Sequence of chain 1.A:
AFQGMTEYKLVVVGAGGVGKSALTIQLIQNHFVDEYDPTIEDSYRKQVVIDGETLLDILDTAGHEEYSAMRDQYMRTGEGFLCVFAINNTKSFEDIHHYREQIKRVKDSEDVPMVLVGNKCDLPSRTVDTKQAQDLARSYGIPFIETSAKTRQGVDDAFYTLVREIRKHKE

A small-molecule ligand and the protein it binds are described below.
Small molecule (SMILES): COc1nc(-c2cccc3c2O[C@H](CNC(=O)C2CCOCC2)CO3)ccc1Nc1cccc(CN(C)C)c1

Binding-site contacts:
Ligand atom C29 contacts residue TYR44 of chain 1.A at 3.6 Å (hydrophobic).
Ligand atom C12 contacts residue THR78 of chain 1.A at 3.7 Å.
Ligand atom C8 contacts residue ASP58 of chain 1.A at 3.4 Å.
Ligand atom C29 contacts residue SER43 of chain 1.A at 3.6 Å.
Ligand atom C10 contacts residue VAL11 of chain 1.A at 3.5 Å (hydrophobic).
Ligand atom O13 contacts residue THR78 of chain 1.A at 3.5 Å.
Ligand atom C30 contacts residue ARG45 of chain 1.A at 4.0 Å.
Ligand atom C9 contacts residue LEU10 of chain 1.A at 3.5 Å (hydrophobic).
Ligand atom C8 contacts residue LEU60 of chain 1.A at 3.9 Å (hydrophobic).
Ligand atom C5 contacts residue ASP58 of chain 1.A at 3.8 Å.
Ligand atom C30 contacts residue SER43 of chain 1.A at 3.6 Å.
Ligand atom N24 contacts residue SER43 of chain 1.A at 4.0 Å.
Ligand atom C9 contacts residue VAL11 of chain 1.A at 3.6 Å (hydrophobic).
Ligand atom C6 contacts residue SER43 of chain 1.A at 3.8 Å.
Ligand atom C5 contacts residue ILE59 of chain 1.A at 4.0 Å (hydrophobic).
Ligand atom C10 contacts residue GLY79 of chain 1.A at 3.9 Å.
Ligand atom C8 contacts residue LEU10 of chain 1.A at 3.8 Å (hydrophobic).
Ligand atom C27 contacts residue ARG45 of chain 1.A at 3.7 Å.
Ligand atom C4 contacts residue ASP58 of chain 1.A at 3.5 Å.
Ligand atom C10 contacts residue THR78 of chain 1.A at 4.0 Å.
Ligand atom C26 contacts residue ARG45 of chain 1.A at 3.2 Å.
Ligand atom C35 contacts residue GLN74 of chain 1.A at 3.5 Å.
Ligand atom O13 contacts residue TYR75 of chain 1.A at 3.5 Å.
Ligand atom C3 contacts residue ASP58 of chain 1.A at 3.9 Å.
Ligand atom C5 contacts residue TYR44 of chain 1.A at 3.6 Å (hydrophobic).
Ligand atom C31 contacts residue ARG45 of chain 1.A at 3.9 Å.
Ligand atom C29 contacts residue ARG45 of chain 1.A at 3.7 Å.
Ligand atom C30 contacts residue TYR44 of chain 1.A at 3.6 Å (hydrophobic).
Ligand atom C4 contacts residue SER43 of chain 1.A at 3.9 Å.
Ligand atom N24 contacts residue ARG45 of chain 1.A at 4.0 Å.
Ligand atom C4 contacts residue ILE59 of chain 1.A at 3.6 Å (hydrophobic).
Ligand atom C14 contacts residue TYR75 of chain 1.A at 4.0 Å (hydrophobic).
Ligand atom C9 contacts residue LEU60 of chain 1.A at 3.9 Å (hydrophobic).
Ligand atom C7 contacts residue LEU60 of chain 1.A at 4.1 Å (hydrophobic).
Ligand atom C12 contacts residue LEU60 of chain 1.A at 3.9 Å (hydrophobic).
Ligand atom O13 contacts residue LEU60 of chain 1.A at 3.9 Å.
Ligand atom C8 contacts residue LYS9 of chain 1.A at 3.9 Å.
Ligand atom C5 contacts residue SER43 of chain 1.A at 3.5 Å.
Ligand atom C9 contacts residue LYS9 of chain 1.A at 3.6 Å.
Ligand atom C25 contacts residue ARG45 of chain 1.A at 3.9 Å.